Binding-site contacts:
Ligand atom O5 contacts residue ASN231 of chain 2.A at 2.4 Å (h-bond).
Ligand atom C5 contacts residue ASN231 of chain 2.A at 3.6 Å.
Ligand atom O6 contacts residue LYS160 of chain 2.A at 4.3 Å.
Ligand atom C4 contacts residue ASN231 of chain 2.A at 4.2 Å.
Ligand atom C6 contacts residue ASN231 of chain 2.A at 4.5 Å.
Ligand atom C2 contacts residue ASN231 of chain 2.A at 2.5 Å.
Ligand atom O7 contacts residue ASN231 of chain 2.A at 2.6 Å (h-bond).
Ligand atom C7 contacts residue ASN231 of chain 2.A at 3.0 Å.
Ligand atom C8 contacts residue ASN231 of chain 2.A at 4.3 Å.
Ligand atom C1 contacts residue ASN231 of chain 2.A at 1.4 Å.
Ligand atom N2 contacts residue ASN231 of chain 2.A at 2.9 Å (h-bond).
Ligand atom C3 contacts residue ASN231 of chain 2.A at 3.8 Å.

A protein and the small-molecule ligand that binds it are described below.
Small molecule (SMILES): CC(=O)N[C@@H]1[C@@H](O)[C@H](O)[C@@H](CO)O[C@H]1O

Sequence of chain 2.A:
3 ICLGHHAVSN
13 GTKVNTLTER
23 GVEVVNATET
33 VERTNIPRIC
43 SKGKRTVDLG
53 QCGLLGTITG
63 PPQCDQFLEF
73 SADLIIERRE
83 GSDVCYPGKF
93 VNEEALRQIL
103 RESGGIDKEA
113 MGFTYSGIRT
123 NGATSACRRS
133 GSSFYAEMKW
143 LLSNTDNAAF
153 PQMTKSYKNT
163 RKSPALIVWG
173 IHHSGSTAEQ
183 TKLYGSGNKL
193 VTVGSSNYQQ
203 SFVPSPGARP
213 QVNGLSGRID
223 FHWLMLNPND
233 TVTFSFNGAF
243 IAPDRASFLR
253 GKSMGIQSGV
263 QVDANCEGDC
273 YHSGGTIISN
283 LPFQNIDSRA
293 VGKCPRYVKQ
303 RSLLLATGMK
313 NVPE